Sequence of chain 1.C:
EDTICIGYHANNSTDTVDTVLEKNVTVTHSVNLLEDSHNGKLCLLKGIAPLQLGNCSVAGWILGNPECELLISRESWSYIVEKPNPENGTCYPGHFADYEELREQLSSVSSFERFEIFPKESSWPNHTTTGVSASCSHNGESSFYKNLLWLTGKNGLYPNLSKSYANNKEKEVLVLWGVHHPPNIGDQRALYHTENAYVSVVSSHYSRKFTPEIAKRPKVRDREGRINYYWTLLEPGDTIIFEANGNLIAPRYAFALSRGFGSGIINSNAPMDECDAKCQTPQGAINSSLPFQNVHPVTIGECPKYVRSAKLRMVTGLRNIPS

A small-molecule ligand and the protein it binds are described below.
Small molecule (SMILES): CC(=O)N[C@H]1[C@H](O[C@H]2[C@H](O)[C@@H](NC(C)=O)CO[C@@H]2CO)O[C@H](CO)[C@@H](O[C@@H]2O[C@H](CO)[C@@H](O)[C@H](O)[C@@H]2O)[C@@H]1O

Binding-site contacts:
Ligand atom C4 contacts residue ARG221 of chain 1.C at 4.1 Å.
Ligand atom C4 contacts residue ASN88 of chain 1.C at 4.1 Å.
Ligand atom O3 contacts residue ARG221 of chain 1.C at 2.9 Å (salt-bridge).
Ligand atom C2 contacts residue ARG221 of chain 1.C at 3.5 Å.
Ligand atom O5 contacts residue ARG221 of chain 1.C at 4.1 Å.
Ligand atom C3 contacts residue ARG221 of chain 1.C at 3.8 Å.
Ligand atom N2 contacts residue GLU67 of chain 1.C at 4.0 Å.
Ligand atom C7 contacts residue GLU67 of chain 1.C at 4.2 Å.
Ligand atom O7 contacts residue ASN88 of chain 1.C at 2.9 Å (h-bond).
Ligand atom N2 contacts residue ASN88 of chain 1.C at 2.9 Å (h-bond).
Ligand atom O5 contacts residue GLU87 of chain 1.C at 4.3 Å.
Ligand atom C7 contacts residue ASN65 of chain 1.C at 3.8 Å.
Ligand atom C8 contacts residue SER137 of chain 1.C at 4.0 Å.
Ligand atom C8 contacts residue ASN88 of chain 1.C at 4.4 Å.
Ligand atom C7 contacts residue ARG221 of chain 1.C at 3.5 Å.
Ligand atom O7 contacts residue CYS91 of chain 1.C at 4.3 Å.
Ligand atom C6 contacts residue GLU87 of chain 1.C at 4.0 Å.
Ligand atom O5 contacts residue ASN88 of chain 1.C at 2.3 Å (h-bond).
Ligand atom C3 contacts residue ASN88 of chain 1.C at 3.7 Å.
Ligand atom C8 contacts residue GLU67 of chain 1.C at 3.6 Å.
Ligand atom C8 contacts residue CYS91 of chain 1.C at 4.4 Å (hydrophobic).
Ligand atom C2 contacts residue ASN88 of chain 1.C at 2.4 Å.
Ligand atom O4 contacts residue ASP222 of chain 1.C at 3.9 Å.
Ligand atom C5 contacts residue ASN88 of chain 1.C at 3.6 Å.
Ligand atom O7 contacts residue ARG221 of chain 1.C at 3.4 Å (salt-bridge).
Ligand atom C7 contacts residue ASN88 of chain 1.C at 3.1 Å.
Ligand atom C8 contacts residue ARG221 of chain 1.C at 4.4 Å.
Ligand atom C8 contacts residue ASN65 of chain 1.C at 3.0 Å.
Ligand atom O6 contacts residue GLU87 of chain 1.C at 3.5 Å (salt-bridge).
Ligand atom C8 contacts residue SER135 of chain 1.C at 4.0 Å.
Ligand atom C6 contacts residue ARG221 of chain 1.C at 4.2 Å.
Ligand atom C1 contacts residue ASN88 of chain 1.C at 1.4 Å.
Ligand atom O7 contacts residue ASN65 of chain 1.C at 3.5 Å (h-bond).
Ligand atom N2 contacts residue ARG221 of chain 1.C at 3.5 Å (salt-bridge).
Ligand atom O7 contacts residue GLY89 of chain 1.C at 3.9 Å.